Binding-site contacts:
Ligand atom O1G contacts residue LYS654 of chain 1.A at 2.8 Å (salt-bridge).
Ligand atom O2A contacts residue ASP522 of chain 1.A at 3.4 Å (salt-bridge).
Ligand atom O1A contacts residue ASP594 of chain 1.A at 2.4 Å (salt-bridge).
Ligand atom O2B contacts residue GLY527 of chain 1.A at 2.6 Å (h-bond).
Ligand atom C5' contacts residue ASP594 of chain 1.A at 3.2 Å.
Ligand atom O1G contacts residue MG1 of chain 1.D at 1.9 Å.
Ligand atom O3B contacts residue ASN525 of chain 1.A at 3.3 Å.
Ligand atom O2B contacts residue LEU526 of chain 1.A at 3.5 Å (h-bond).
Ligand atom O1G contacts residue ASP522 of chain 1.A at 2.9 Å (salt-bridge).
Ligand atom O1B contacts residue LEU526 of chain 1.A at 2.5 Å (h-bond).
Ligand atom C2 contacts residue SER552 of chain 1.A at 3.0 Å.
Ligand atom N1 contacts residue SER552 of chain 1.A at 2.6 Å (h-bond).
Ligand atom O1B contacts residue VAL523 of chain 1.A at 3.0 Å (h-bond).
Ligand atom O3A contacts residue MG1 of chain 1.D at 3.1 Å.
Ligand atom N6 contacts residue ALA292 of chain 1.A at 3.1 Å.
Ligand atom N6 contacts residue SER556 of chain 1.A at 3.4 Å (h-bond).
Ligand atom C8 contacts residue LEU526 of chain 1.A at 3.3 Å (hydrophobic).
Ligand atom O1A contacts residue MG1 of chain 1.D at 1.6 Å.
Ligand atom PG contacts residue MG1 of chain 1.D at 3.3 Å.
Ligand atom O1B contacts residue MG1 of chain 1.D at 2.3 Å.
Ligand atom O2A contacts residue MG1 of chain 1.E at 2.5 Å.
Ligand atom PA contacts residue MG1 of chain 1.D at 2.9 Å.
Ligand atom C6 contacts residue ALA292 of chain 1.A at 3.3 Å (hydrophobic).
Ligand atom PA contacts residue ASP522 of chain 1.A at 3.4 Å.
Ligand atom C2 contacts residue PHE530 of chain 1.A at 3.0 Å (hydrophobic).
Ligand atom O1A contacts residue VAL523 of chain 1.A at 3.1 Å (h-bond).
Ligand atom O2G contacts residue LYS659 of chain 1.A at 2.4 Å (salt-bridge).
Ligand atom O4' contacts residue LEU526 of chain 1.A at 3.4 Å.
Ligand atom PA contacts residue MG1 of chain 1.E at 3.3 Å.
Ligand atom O5' contacts residue ASP594 of chain 1.A at 2.8 Å (salt-bridge).
Ligand atom PB contacts residue MG1 of chain 1.D at 3.2 Å.
Ligand atom N7 contacts residue GLY593 of chain 1.A at 3.1 Å.
Ligand atom PB contacts residue LEU526 of chain 1.A at 3.4 Å.
Ligand atom N3 contacts residue PHE530 of chain 1.A at 2.9 Å.
Ligand atom O2G contacts residue ASN525 of chain 1.A at 3.0 Å (h-bond).
Ligand atom PA contacts residue ASP594 of chain 1.A at 3.2 Å.
Ligand atom O1A contacts residue ASP522 of chain 1.A at 2.0 Å (salt-bridge).
Ligand atom N6 contacts residue SER552 of chain 1.A at 3.3 Å (h-bond).
Ligand atom O1B contacts residue ASN525 of chain 1.A at 3.1 Å (h-bond).
Ligand atom C4 contacts residue PHE530 of chain 1.A at 3.2 Å (hydrophobic).

Sequence of chain 1.A:
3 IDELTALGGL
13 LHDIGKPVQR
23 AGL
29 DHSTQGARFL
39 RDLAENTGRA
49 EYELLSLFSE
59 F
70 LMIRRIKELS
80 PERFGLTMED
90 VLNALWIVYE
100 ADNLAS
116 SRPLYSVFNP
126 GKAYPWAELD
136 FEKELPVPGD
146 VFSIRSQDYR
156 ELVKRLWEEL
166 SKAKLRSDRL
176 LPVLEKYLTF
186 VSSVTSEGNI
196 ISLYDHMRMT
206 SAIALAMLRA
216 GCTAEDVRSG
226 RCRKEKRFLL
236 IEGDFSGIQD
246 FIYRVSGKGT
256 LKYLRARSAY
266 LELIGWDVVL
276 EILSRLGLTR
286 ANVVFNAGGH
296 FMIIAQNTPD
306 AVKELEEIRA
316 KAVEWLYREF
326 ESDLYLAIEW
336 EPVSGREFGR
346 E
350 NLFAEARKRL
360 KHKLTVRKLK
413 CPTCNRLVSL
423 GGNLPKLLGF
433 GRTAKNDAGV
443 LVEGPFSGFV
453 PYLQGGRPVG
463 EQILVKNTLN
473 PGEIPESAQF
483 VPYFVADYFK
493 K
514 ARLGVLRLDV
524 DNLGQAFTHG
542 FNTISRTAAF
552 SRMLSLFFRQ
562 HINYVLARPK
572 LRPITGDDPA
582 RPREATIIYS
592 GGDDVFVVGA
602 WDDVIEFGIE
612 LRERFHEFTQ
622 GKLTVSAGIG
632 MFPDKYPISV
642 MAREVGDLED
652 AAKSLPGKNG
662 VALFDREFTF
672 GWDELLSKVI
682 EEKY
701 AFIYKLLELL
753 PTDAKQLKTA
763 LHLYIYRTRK

A small-molecule ligand and the protein it binds are described below.
Small molecule (SMILES): Nc1ncnc2c1ncn2[C@H]1C[C@H](O)[C@@H](CO[P](=O)(O)O[P](=O)(O)OP(=O)(O)O)O1